Sequence of chain 2.A:
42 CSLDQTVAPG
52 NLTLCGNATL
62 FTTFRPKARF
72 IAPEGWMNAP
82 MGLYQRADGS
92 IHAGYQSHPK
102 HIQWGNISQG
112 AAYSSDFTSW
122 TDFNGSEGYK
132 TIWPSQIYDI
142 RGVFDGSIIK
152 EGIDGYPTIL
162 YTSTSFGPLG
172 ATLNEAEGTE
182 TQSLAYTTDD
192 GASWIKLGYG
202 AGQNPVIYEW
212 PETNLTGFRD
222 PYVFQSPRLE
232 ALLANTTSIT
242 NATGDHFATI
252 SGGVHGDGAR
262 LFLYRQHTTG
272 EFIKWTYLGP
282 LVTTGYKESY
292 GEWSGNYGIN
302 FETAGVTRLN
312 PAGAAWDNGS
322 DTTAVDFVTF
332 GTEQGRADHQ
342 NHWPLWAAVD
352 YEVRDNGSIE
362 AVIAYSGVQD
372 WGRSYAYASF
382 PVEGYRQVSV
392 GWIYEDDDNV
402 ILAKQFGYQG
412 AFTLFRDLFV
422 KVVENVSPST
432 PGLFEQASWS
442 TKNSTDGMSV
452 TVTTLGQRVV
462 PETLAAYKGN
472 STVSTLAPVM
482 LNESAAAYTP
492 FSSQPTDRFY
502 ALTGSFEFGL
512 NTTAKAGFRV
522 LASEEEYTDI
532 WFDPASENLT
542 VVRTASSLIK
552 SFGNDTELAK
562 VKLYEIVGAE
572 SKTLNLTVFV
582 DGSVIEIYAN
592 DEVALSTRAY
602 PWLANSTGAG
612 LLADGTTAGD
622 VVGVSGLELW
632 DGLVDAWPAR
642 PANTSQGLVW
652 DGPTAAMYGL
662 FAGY

Binding-site contacts:
Ligand atom C7 contacts residue ASN52 of chain 2.A at 3.4 Å.
Ligand atom C5 contacts residue THR54 of chain 2.A at 3.8 Å.
Ligand atom C1 contacts residue THR54 of chain 2.A at 3.4 Å.
Ligand atom N2 contacts residue ASN52 of chain 2.A at 2.8 Å (h-bond).
Ligand atom O6 contacts residue LEU55 of chain 2.A at 3.4 Å.
Ligand atom O5 contacts residue LEU55 of chain 2.A at 3.6 Å.
Ligand atom C3 contacts residue ASN52 of chain 2.A at 3.7 Å.
Ligand atom C2 contacts residue ASN52 of chain 2.A at 2.4 Å.
Ligand atom C8 contacts residue ASN52 of chain 2.A at 3.8 Å.
Ligand atom C6 contacts residue THR54 of chain 2.A at 4.4 Å.
Ligand atom O5 contacts residue ASN52 of chain 2.A at 2.3 Å (h-bond).
Ligand atom C4 contacts residue ASN52 of chain 2.A at 4.2 Å.
Ligand atom C5 contacts residue ASN52 of chain 2.A at 3.6 Å.
Ligand atom C1 contacts residue ASN52 of chain 2.A at 1.4 Å.
Ligand atom O6 contacts residue THR54 of chain 2.A at 3.7 Å.
Ligand atom O5 contacts residue THR54 of chain 2.A at 3.4 Å (h-bond).
Ligand atom C6 contacts residue LEU55 of chain 2.A at 3.7 Å (hydrophobic).
Ligand atom C5 contacts residue LEU55 of chain 2.A at 4.3 Å (hydrophobic).
Ligand atom O7 contacts residue ASN52 of chain 2.A at 4.3 Å.

The protein below binds the small molecule below.
Small molecule (SMILES): CC(=O)N[C@@H]1[C@@H](O)[C@H](O)[C@@H](CO)O[C@H]1O